Binding-site contacts:
Ligand atom C23 contacts residue TYR158 of chain 1.G at 4.4 Å (hydrophobic).
Ligand atom C15 contacts residue TRP201 of chain 1.G at 4.1 Å (hydrophobic).
Ligand atom C22 contacts residue TYR158 of chain 1.G at 4.4 Å (hydrophobic).
Ligand atom C19 contacts residue LYS194 of chain 1.G at 3.8 Å.
Ligand atom C7 contacts residue PHE117 of chain 1.G at 3.6 Å (hydrophobic).
Ligand atom C22 contacts residue TRP201 of chain 1.G at 3.6 Å (hydrophobic).
Ligand atom C26 contacts residue TYR158 of chain 1.G at 3.6 Å (hydrophobic).
Ligand atom C27 contacts residue TYR158 of chain 1.G at 4.4 Å (hydrophobic).
Ligand atom C24 contacts residue TYR158 of chain 1.G at 3.3 Å (hydrophobic).
Ligand atom C3 contacts residue MET108 of chain 1.G at 4.3 Å (hydrophobic).
Ligand atom C25 contacts residue TYR158 of chain 1.G at 4.0 Å (hydrophobic).
Ligand atom C18 contacts residue ASN118 of chain 1.G at 4.0 Å.
Ligand atom C2 contacts residue LYS194 of chain 1.G at 3.7 Å.
Ligand atom C18 contacts residue VAL198 of chain 1.G at 4.0 Å (hydrophobic).
Ligand atom C14 contacts residue ASN118 of chain 1.G at 4.2 Å.
Ligand atom O1 contacts residue MET108 of chain 1.G at 4.2 Å.
Ligand atom C6 contacts residue MET108 of chain 1.G at 4.1 Å (hydrophobic).
Ligand atom C19 contacts residue ILE114 of chain 1.G at 4.3 Å (hydrophobic).
Ligand atom C5 contacts residue MET108 of chain 1.G at 4.4 Å (hydrophobic).
Ligand atom C18 contacts residue TRP201 of chain 1.G at 3.6 Å (hydrophobic).
Ligand atom C15 contacts residue LEU121 of chain 1.G at 4.1 Å (hydrophobic).
Ligand atom C4 contacts residue MET108 of chain 1.G at 3.6 Å (hydrophobic).
Ligand atom O1 contacts residue LYS194 of chain 1.G at 4.3 Å.
Ligand atom C15 contacts residue ASN118 of chain 1.G at 3.6 Å.
Ligand atom C6 contacts residue PHE117 of chain 1.G at 3.6 Å (hydrophobic).
Ligand atom C8 contacts residue ASN118 of chain 1.G at 3.8 Å.
Ligand atom C7 contacts residue ASN118 of chain 1.G at 3.9 Å.
Ligand atom C16 contacts residue TRP201 of chain 1.G at 4.1 Å (hydrophobic).
Ligand atom C20 contacts residue TRP201 of chain 1.G at 3.8 Å (hydrophobic).
Ligand atom C21 contacts residue VAL198 of chain 1.G at 4.3 Å (hydrophobic).
Ligand atom C11 contacts residue VAL198 of chain 1.G at 4.5 Å (hydrophobic).
Ligand atom C12 contacts residue VAL198 of chain 1.G at 4.3 Å (hydrophobic).

The small molecule below binds the protein below.
Small molecule (SMILES): CC(C)CCC[C@@H](C)[C@H]1CC[C@H]2[C@@H]3CC=C4C[C@@H](O)CC[C@]4(C)[C@H]3CC[C@]12C

Sequence of chain 1.G:
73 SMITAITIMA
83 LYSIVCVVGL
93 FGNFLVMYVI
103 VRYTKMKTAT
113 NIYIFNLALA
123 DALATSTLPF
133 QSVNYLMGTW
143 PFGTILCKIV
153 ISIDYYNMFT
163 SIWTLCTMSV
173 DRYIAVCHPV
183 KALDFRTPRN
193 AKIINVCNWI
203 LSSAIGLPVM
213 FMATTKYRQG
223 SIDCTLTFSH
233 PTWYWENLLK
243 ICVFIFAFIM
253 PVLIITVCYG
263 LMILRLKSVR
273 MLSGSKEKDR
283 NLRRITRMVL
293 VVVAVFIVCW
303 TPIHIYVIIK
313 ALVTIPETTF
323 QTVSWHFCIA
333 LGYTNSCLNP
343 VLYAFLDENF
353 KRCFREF